Sequence of chain 1.B:
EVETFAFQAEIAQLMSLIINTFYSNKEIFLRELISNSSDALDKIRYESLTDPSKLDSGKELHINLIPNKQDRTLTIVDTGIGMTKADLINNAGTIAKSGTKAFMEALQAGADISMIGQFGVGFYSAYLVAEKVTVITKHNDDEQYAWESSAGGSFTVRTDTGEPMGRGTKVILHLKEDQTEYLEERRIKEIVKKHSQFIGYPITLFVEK

Binding-site contacts:
Ligand atom O7 contacts residue LEU40 of chain 1.B at 3.8 Å.
Ligand atom C9 contacts residue ALA47 of chain 1.B at 3.7 Å (hydrophobic).
Ligand atom C19 contacts residue ASN43 of chain 1.B at 3.4 Å.
Ligand atom C2 contacts residue ASP85 of chain 1.B at 3.5 Å.
Ligand atom F21 contacts residue MET90 of chain 1.B at 3.7 Å.
Ligand atom C4 contacts residue MET90 of chain 1.B at 3.8 Å (hydrophobic).
Ligand atom O8 contacts residue THR176 of chain 1.B at 3.5 Å.
Ligand atom C12 contacts residue LYS50 of chain 1.B at 3.9 Å.
Ligand atom BR contacts residue ASN43 of chain 1.B at 3.3 Å.
Ligand atom F21 contacts residue ASN98 of chain 1.B at 3.3 Å.
Ligand atom N10 contacts residue THR176 of chain 1.B at 3.4 Å (h-bond).
Ligand atom O8 contacts residue ASP85 of chain 1.B at 2.6 Å (salt-bridge).
Ligand atom O20 contacts residue LYS50 of chain 1.B at 2.8 Å (salt-bridge).
Ligand atom C9 contacts residue MET90 of chain 1.B at 3.9 Å (hydrophobic).
Ligand atom N11 contacts residue GLY89 of chain 1.B at 2.8 Å (h-bond).
Ligand atom C1 contacts residue ASN43 of chain 1.B at 3.5 Å.
Ligand atom C2 contacts residue THR176 of chain 1.B at 3.8 Å.
Ligand atom N11 contacts residue MET90 of chain 1.B at 3.6 Å.
Ligand atom C3 contacts residue THR176 of chain 1.B at 3.7 Å.
Ligand atom C18 contacts residue ASN43 of chain 1.B at 3.8 Å.
Ligand atom N10 contacts residue GLY89 of chain 1.B at 3.6 Å.
Ligand atom O7 contacts residue ASN43 of chain 1.B at 3.5 Å.
Ligand atom C3 contacts residue ASP85 of chain 1.B at 3.5 Å.
Ligand atom C5 contacts residue MET90 of chain 1.B at 3.6 Å (hydrophobic).
Ligand atom C12 contacts residue ALA47 of chain 1.B at 3.9 Å (hydrophobic).
Ligand atom C2 contacts residue ASN43 of chain 1.B at 3.8 Å.
Ligand atom O20 contacts residue ILE88 of chain 1.B at 3.6 Å.
Ligand atom C6 contacts residue ASN43 of chain 1.B at 3.7 Å.
Ligand atom N11 contacts residue ILE88 of chain 1.B at 3.4 Å.
Ligand atom O8 contacts residue SER44 of chain 1.B at 3.9 Å.
Ligand atom N13 contacts residue ALA47 of chain 1.B at 3.8 Å.
Ligand atom N10 contacts residue ALA47 of chain 1.B at 3.6 Å.
Ligand atom N11 contacts residue ALA47 of chain 1.B at 3.7 Å.
Ligand atom C12 contacts residue ILE88 of chain 1.B at 3.8 Å (hydrophobic).
Ligand atom C2 contacts residue SER44 of chain 1.B at 3.9 Å.
Ligand atom BR contacts residue PHE130 of chain 1.B at 3.3 Å.
Ligand atom N10 contacts residue MET90 of chain 1.B at 3.7 Å.
Ligand atom C12 contacts residue GLY89 of chain 1.B at 3.8 Å.
Ligand atom O7 contacts residue VAL178 of chain 1.B at 3.5 Å.
Ligand atom O8 contacts residue ALA47 of chain 1.B at 3.2 Å.

A protein and the small-molecule ligand that binds it are described below.
Small molecule (SMILES): O=c1[nH]nc(-c2cc(Br)c(O)cc2O)n1-c1ccccc1F